Sequence of chain 2.A:
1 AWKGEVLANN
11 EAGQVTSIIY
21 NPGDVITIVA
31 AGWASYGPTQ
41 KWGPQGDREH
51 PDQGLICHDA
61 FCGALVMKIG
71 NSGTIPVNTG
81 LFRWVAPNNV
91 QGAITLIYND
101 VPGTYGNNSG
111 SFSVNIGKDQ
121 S

A small-molecule ligand and the protein it binds are described below.
Small molecule (SMILES): Cc1ccc(C(=O)c2cc(O)c(O)c([N+](=O)[O-])c2)cc1

Binding-site contacts:
Ligand atom O10 contacts residue CYS62 of chain 2.A at 2.9 Å (h-bond).
Ligand atom O8 contacts residue TYR36 of chain 2.A at 3.0 Å (h-bond).
Ligand atom C1 contacts residue CA1 of chain 2.C at 3.3 Å.
Ligand atom C1 contacts residue TYR36 of chain 2.A at 3.9 Å (hydrophobic).
Ligand atom N9 contacts residue HIS50 of chain 2.A at 3.5 Å.
Ligand atom O11 contacts residue HIS50 of chain 2.A at 3.0 Å.
Ligand atom C2 contacts residue THR104 of chain 2.A at 3.5 Å.
Ligand atom C2 contacts residue CA1 of chain 2.C at 3.3 Å.
Ligand atom O10 contacts residue HIS50 of chain 2.A at 3.8 Å.
Ligand atom O10 contacts residue ASP100 of chain 2.A at 2.8 Å (salt-bridge).
Ligand atom O8 contacts residue ASN108 of chain 2.A at 4.4 Å.
Ligand atom C1 contacts residue ASP100 of chain 2.A at 3.5 Å.
Ligand atom C1 contacts residue THR104 of chain 2.A at 3.5 Å.
Ligand atom C6 contacts residue VAL101 of chain 2.A at 4.2 Å (hydrophobic).
Ligand atom O7 contacts residue THR104 of chain 2.A at 3.3 Å (h-bond).
Ligand atom O11 contacts residue GLN53 of chain 2.A at 3.9 Å.
Ligand atom N9 contacts residue ASP100 of chain 2.A at 3.5 Å (salt-bridge).
Ligand atom O7 contacts residue TYR36 of chain 2.A at 3.4 Å (h-bond).
Ligand atom O10 contacts residue TYR36 of chain 2.A at 3.9 Å.
Ligand atom C6 contacts residue ASP100 of chain 2.A at 3.8 Å.
Ligand atom C3 contacts residue THR104 of chain 2.A at 3.9 Å.
Ligand atom O8 contacts residue ASP100 of chain 2.A at 2.6 Å (salt-bridge).
Ligand atom O8 contacts residue CA1 of chain 2.C at 2.4 Å.
Ligand atom O11 contacts residue VAL101 of chain 2.A at 3.5 Å.
Ligand atom O10 contacts residue VAL101 of chain 2.A at 4.0 Å.
Ligand atom N9 contacts residue CYS62 of chain 2.A at 4.0 Å.
Ligand atom C17 contacts residue GLN53 of chain 2.A at 4.1 Å.
Ligand atom O7 contacts residue CA1 of chain 2.C at 2.4 Å.
Ligand atom O10 contacts residue LEU55 of chain 2.A at 4.4 Å.
Ligand atom O7 contacts residue ASN107 of chain 2.A at 2.9 Å (h-bond).
Ligand atom O8 contacts residue THR104 of chain 2.A at 3.4 Å (h-bond).
Ligand atom C6 contacts residue THR104 of chain 2.A at 4.2 Å.
Ligand atom C16 contacts residue GLN53 of chain 2.A at 3.7 Å.
Ligand atom C15 contacts residue GLN53 of chain 2.A at 4.3 Å.
Ligand atom C4 contacts residue THR104 of chain 2.A at 4.4 Å.
Ligand atom C6 contacts residue HIS50 of chain 2.A at 4.4 Å.
Ligand atom C2 contacts residue TYR36 of chain 2.A at 4.1 Å (hydrophobic).
Ligand atom N9 contacts residue VAL101 of chain 2.A at 3.7 Å.
Ligand atom C2 contacts residue ASN107 of chain 2.A at 4.0 Å.
Ligand atom C20 contacts residue GLN53 of chain 2.A at 4.2 Å.